Sequence of chain 1.F:
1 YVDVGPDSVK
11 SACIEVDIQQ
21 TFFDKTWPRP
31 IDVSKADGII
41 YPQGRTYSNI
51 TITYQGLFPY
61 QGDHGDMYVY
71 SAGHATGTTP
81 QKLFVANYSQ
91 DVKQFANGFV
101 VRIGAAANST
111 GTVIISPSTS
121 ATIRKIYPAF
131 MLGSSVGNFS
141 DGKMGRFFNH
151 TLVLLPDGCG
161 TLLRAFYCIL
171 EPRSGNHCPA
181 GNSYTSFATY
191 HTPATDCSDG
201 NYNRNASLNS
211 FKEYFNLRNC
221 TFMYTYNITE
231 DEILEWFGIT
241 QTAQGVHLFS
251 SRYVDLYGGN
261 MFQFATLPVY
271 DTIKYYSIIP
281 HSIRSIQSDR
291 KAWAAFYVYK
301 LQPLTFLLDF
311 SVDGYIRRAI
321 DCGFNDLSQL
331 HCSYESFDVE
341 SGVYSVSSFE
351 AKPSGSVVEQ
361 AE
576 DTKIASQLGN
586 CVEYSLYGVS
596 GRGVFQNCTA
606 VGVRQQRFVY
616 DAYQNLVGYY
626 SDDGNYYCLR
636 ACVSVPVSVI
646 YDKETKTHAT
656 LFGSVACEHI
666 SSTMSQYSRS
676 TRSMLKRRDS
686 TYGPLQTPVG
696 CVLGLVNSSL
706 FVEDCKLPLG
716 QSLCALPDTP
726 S

The protein below binds the small molecule below.
Small molecule (SMILES): CC(=O)N[C@H]1[C@H](O[C@H]2[C@H](O)[C@@H](NC(C)=O)CO[C@@H]2CO)O[C@H](CO)[C@@H](O)[C@@H]1O

Binding-site contacts:
Ligand atom C7 contacts residue ARG218 of chain 1.F at 4.3 Å.
Ligand atom O5 contacts residue ASN219 of chain 1.F at 2.4 Å (h-bond).
Ligand atom C3 contacts residue ASN219 of chain 1.F at 3.8 Å.
Ligand atom C4 contacts residue ASN219 of chain 1.F at 4.3 Å.
Ligand atom O7 contacts residue ILE169 of chain 1.F at 3.4 Å.
Ligand atom N2 contacts residue ASN219 of chain 1.F at 3.0 Å (h-bond).
Ligand atom C7 contacts residue ILE169 of chain 1.F at 3.6 Å (hydrophobic).
Ligand atom C5 contacts residue ASN219 of chain 1.F at 3.7 Å.
Ligand atom C7 contacts residue ASN219 of chain 1.F at 3.9 Å.
Ligand atom C1 contacts residue ASN219 of chain 1.F at 1.5 Å.
Ligand atom C2 contacts residue ILE169 of chain 1.F at 4.4 Å (hydrophobic).
Ligand atom N2 contacts residue ILE169 of chain 1.F at 4.0 Å.
Ligand atom O7 contacts residue ASN219 of chain 1.F at 4.3 Å.
Ligand atom O5 contacts residue TYR1 of chain 1.F at 4.5 Å.
Ligand atom C8 contacts residue ARG218 of chain 1.F at 3.5 Å.
Ligand atom C8 contacts residue ILE169 of chain 1.F at 3.6 Å (hydrophobic).
Ligand atom C2 contacts residue ASN219 of chain 1.F at 2.5 Å.
Ligand atom C8 contacts residue GLU171 of chain 1.F at 4.2 Å.
Ligand atom N2 contacts residue ARG218 of chain 1.F at 4.3 Å.